The protein below binds the small molecule below.
Small molecule (SMILES): CCC[C@H](NC(=O)[C@@H](NC(=O)[C@H](CCCN=C(N)N)NC(=O)[C@H](C)N)[C@@H](C)O)C(=O)N[C@@H](C)C=O

Binding-site contacts:
Ligand atom CA contacts residue GLU67 of chain 1.B at 3.6 Å.
Ligand atom CA contacts residue GLU69 of chain 1.B at 3.9 Å.
Ligand atom O contacts residue GLU69 of chain 1.B at 2.9 Å (salt-bridge).
Ligand atom N contacts residue GLU67 of chain 1.B at 3.3 Å (salt-bridge).
Ligand atom CG contacts residue GLU55 of chain 1.B at 4.1 Å.
Ligand atom CB contacts residue GLU69 of chain 1.B at 3.6 Å.
Ligand atom CZ contacts residue GLU69 of chain 1.B at 3.6 Å.
Ligand atom OG1 contacts residue LEU68 of chain 1.B at 4.1 Å.
Ligand atom CD contacts residue GLU55 of chain 1.B at 4.1 Å.
Ligand atom C contacts residue LEU68 of chain 1.B at 4.3 Å (hydrophobic).
Ligand atom C contacts residue GLU67 of chain 1.B at 3.9 Å.
Ligand atom CB contacts residue GLU67 of chain 1.B at 4.2 Å.
Ligand atom C contacts residue GLU69 of chain 1.B at 3.5 Å.
Ligand atom C contacts residue GLU69 of chain 1.B at 4.0 Å.
Ligand atom N contacts residue GLY70 of chain 1.B at 3.2 Å (h-bond).
Ligand atom CA contacts residue GLU69 of chain 1.B at 3.2 Å.
Ligand atom O contacts residue HIS84 of chain 1.B at 2.8 Å (h-bond).
Ligand atom CA contacts residue GLU80 of chain 1.B at 3.7 Å.
Ligand atom CG2 contacts residue GLU67 of chain 1.B at 3.9 Å.
Ligand atom CB contacts residue GLY70 of chain 1.B at 3.9 Å.
Ligand atom CG contacts residue GLU69 of chain 1.B at 4.1 Å.
Ligand atom CA contacts residue LEU68 of chain 1.B at 4.0 Å (hydrophobic).
Ligand atom CA contacts residue ASP75 of chain 1.B at 3.8 Å.
Ligand atom OG1 contacts residue HIS84 of chain 1.B at 3.3 Å (h-bond).
Ligand atom N contacts residue LEU68 of chain 1.B at 4.2 Å.
Ligand atom CA contacts residue GLY70 of chain 1.B at 3.2 Å.
Ligand atom N contacts residue ASP75 of chain 1.B at 3.0 Å (salt-bridge).
Ligand atom CB contacts residue TRP71 of chain 1.B at 3.8 Å (hydrophobic).
Ligand atom N contacts residue GLU80 of chain 1.B at 3.4 Å (salt-bridge).
Ligand atom NH1 contacts residue GLU69 of chain 1.B at 2.6 Å (salt-bridge).
Ligand atom CD contacts residue GLU67 of chain 1.B at 3.6 Å.
Ligand atom NH2 contacts residue GLU69 of chain 1.B at 3.7 Å.
Ligand atom C contacts residue GLU80 of chain 1.B at 3.8 Å.
Ligand atom C contacts residue HIS84 of chain 1.B at 3.9 Å.
Ligand atom O contacts residue GLU80 of chain 1.B at 3.1 Å (salt-bridge).
Ligand atom CA contacts residue HIS84 of chain 1.B at 3.8 Å.
Ligand atom CB contacts residue GLU80 of chain 1.B at 3.4 Å.
Ligand atom CB contacts residue ASP75 of chain 1.B at 3.5 Å.
Ligand atom O contacts residue LEU68 of chain 1.B at 3.4 Å.
Ligand atom N contacts residue GLU69 of chain 1.B at 2.9 Å (salt-bridge).

Sequence of chain 1.B:
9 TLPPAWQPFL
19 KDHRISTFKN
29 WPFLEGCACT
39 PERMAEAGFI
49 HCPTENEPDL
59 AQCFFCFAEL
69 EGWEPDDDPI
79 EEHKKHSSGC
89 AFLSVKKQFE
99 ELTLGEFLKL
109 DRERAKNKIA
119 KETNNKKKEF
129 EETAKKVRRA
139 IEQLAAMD